The small molecule below binds the protein below.
Small molecule (SMILES): CC(=O)N[C@@H]1[C@@H](O)[C@H](O)[C@@H](CO)O[C@H]1O

Binding-site contacts:
Ligand atom C8 contacts residue GLN708 of chain 1.J at 4.2 Å.
Ligand atom O5 contacts residue ASN719 of chain 1.J at 2.3 Å (h-bond).
Ligand atom C6 contacts residue SER721 of chain 1.J at 3.4 Å.
Ligand atom C3 contacts residue ASN719 of chain 1.J at 3.8 Å.
Ligand atom O6 contacts residue SER721 of chain 1.J at 4.0 Å.
Ligand atom C2 contacts residue ASN719 of chain 1.J at 2.4 Å.
Ligand atom C5 contacts residue ASN719 of chain 1.J at 3.6 Å.
Ligand atom C5 contacts residue SER721 of chain 1.J at 4.4 Å.
Ligand atom C7 contacts residue ASN719 of chain 1.J at 3.2 Å.
Ligand atom C4 contacts residue ASN719 of chain 1.J at 4.1 Å.
Ligand atom O7 contacts residue ASN719 of chain 1.J at 2.9 Å (h-bond).
Ligand atom O5 contacts residue SER721 of chain 1.J at 4.3 Å.
Ligand atom N2 contacts residue ASN719 of chain 1.J at 3.0 Å (h-bond).
Ligand atom C8 contacts residue LEU707 of chain 1.J at 4.1 Å (hydrophobic).
Ligand atom C8 contacts residue ASN719 of chain 1.J at 4.5 Å.
Ligand atom C1 contacts residue ASN719 of chain 1.J at 1.4 Å.

Sequence of chain 1.J:
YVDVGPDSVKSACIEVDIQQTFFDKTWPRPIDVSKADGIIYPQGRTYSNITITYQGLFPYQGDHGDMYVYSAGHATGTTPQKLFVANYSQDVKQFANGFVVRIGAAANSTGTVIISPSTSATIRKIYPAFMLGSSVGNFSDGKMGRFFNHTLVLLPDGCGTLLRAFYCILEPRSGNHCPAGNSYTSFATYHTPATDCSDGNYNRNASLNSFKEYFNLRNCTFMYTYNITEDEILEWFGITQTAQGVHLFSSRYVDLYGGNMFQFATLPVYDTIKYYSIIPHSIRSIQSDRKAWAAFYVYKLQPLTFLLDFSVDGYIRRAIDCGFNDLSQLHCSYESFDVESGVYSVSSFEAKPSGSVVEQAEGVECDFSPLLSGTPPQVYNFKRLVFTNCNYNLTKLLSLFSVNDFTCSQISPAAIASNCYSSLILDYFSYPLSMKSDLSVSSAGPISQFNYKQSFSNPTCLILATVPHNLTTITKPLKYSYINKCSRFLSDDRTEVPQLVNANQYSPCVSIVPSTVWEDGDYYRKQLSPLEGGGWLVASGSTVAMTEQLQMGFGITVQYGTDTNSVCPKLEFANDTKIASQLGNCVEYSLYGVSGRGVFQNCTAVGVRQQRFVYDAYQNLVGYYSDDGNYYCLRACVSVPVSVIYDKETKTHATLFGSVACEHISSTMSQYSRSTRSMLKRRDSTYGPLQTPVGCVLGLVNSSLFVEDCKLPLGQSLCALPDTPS